Sequence of chain 1.B:
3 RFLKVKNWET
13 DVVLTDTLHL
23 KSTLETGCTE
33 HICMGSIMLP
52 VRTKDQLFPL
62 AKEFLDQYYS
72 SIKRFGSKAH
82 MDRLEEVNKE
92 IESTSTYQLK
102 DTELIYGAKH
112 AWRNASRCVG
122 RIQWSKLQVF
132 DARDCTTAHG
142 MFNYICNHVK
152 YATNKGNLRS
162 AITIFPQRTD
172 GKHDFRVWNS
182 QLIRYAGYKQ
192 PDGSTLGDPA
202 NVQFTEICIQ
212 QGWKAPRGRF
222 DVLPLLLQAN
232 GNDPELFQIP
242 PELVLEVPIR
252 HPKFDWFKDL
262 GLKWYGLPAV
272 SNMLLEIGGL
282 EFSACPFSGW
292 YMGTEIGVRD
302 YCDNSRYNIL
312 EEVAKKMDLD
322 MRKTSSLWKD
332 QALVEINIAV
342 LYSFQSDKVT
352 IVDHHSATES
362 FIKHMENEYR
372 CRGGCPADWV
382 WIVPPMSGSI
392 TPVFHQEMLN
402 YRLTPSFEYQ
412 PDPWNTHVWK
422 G

Sequence of chain 1.A:
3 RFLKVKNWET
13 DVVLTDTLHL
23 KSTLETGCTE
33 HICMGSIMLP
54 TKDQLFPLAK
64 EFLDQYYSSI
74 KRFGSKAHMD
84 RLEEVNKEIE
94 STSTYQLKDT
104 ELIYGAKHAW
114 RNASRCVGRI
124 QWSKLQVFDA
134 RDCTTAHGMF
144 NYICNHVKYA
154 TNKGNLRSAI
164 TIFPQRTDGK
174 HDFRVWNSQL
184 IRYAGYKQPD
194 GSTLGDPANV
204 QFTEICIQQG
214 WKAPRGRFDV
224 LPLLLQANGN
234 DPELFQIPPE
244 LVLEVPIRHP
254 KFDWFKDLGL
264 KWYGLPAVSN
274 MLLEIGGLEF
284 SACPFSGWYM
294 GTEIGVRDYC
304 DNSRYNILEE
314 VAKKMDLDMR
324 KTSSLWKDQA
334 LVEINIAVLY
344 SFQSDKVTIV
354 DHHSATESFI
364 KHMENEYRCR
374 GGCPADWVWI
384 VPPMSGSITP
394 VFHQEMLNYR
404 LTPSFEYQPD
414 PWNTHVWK

Binding-site contacts:
Ligand atom C4' contacts residue TRP10 of chain 1.B at 3.8 Å (hydrophobic).
Ligand atom N01 contacts residue PHE288 of chain 1.A at 4.2 Å.
Ligand atom C5' contacts residue TRP10 of chain 1.B at 4.2 Å (hydrophobic).
Ligand atom C18 contacts residue VAL271 of chain 1.A at 3.8 Å (hydrophobic).
Ligand atom C14 contacts residue VAL271 of chain 1.A at 3.8 Å (hydrophobic).
Ligand atom N01 contacts residue HEM1 of chain 1.C at 2.0 Å.
Ligand atom C05 contacts residue HEM1 of chain 1.C at 3.1 Å.
Ligand atom N11 contacts residue VAL271 of chain 1.A at 3.7 Å.
Ligand atom C1' contacts residue MET40 of chain 1.A at 4.0 Å (hydrophobic).
Ligand atom C04 contacts residue HEM1 of chain 1.C at 4.2 Å.
Ligand atom C02 contacts residue HEM1 of chain 1.C at 2.9 Å.
Ligand atom N01 contacts residue CYS119 of chain 1.A at 4.2 Å.
Ligand atom C04 contacts residue PRO269 of chain 1.A at 3.8 Å (hydrophobic).
Ligand atom C15 contacts residue VAL271 of chain 1.A at 4.1 Å (hydrophobic).
Ligand atom C05 contacts residue GLY290 of chain 1.A at 4.0 Å.
Ligand atom C16 contacts residue PRO269 of chain 1.A at 3.6 Å (hydrophobic).
Ligand atom N13 contacts residue VAL271 of chain 1.A at 3.4 Å.
Ligand atom N13 contacts residue GLU296 of chain 1.A at 3.8 Å.
Ligand atom C04 contacts residue GLY290 of chain 1.A at 4.2 Å.
Ligand atom C16 contacts residue VAL271 of chain 1.A at 4.0 Å (hydrophobic).
Ligand atom C21 contacts residue H4B1 of chain 1.D at 4.1 Å.
Ligand atom C21 contacts residue HEM1 of chain 1.C at 3.5 Å.
Ligand atom C15 contacts residue GLN182 of chain 1.A at 3.5 Å.
Ligand atom C12 contacts residue VAL271 of chain 1.A at 3.4 Å (hydrophobic).
Ligand atom C17 contacts residue HEM1 of chain 1.C at 3.5 Å.
Ligand atom C16 contacts residue GLN182 of chain 1.A at 3.6 Å.
Ligand atom N11 contacts residue PRO269 of chain 1.A at 3.4 Å.
Ligand atom N19 contacts residue HEM1 of chain 1.C at 2.5 Å (h-bond).
Ligand atom C16 contacts residue ALA270 of chain 1.A at 4.0 Å (hydrophobic).
Ligand atom N13 contacts residue HEM1 of chain 1.C at 4.1 Å.
Ligand atom N03 contacts residue HEM1 of chain 1.C at 4.0 Å.
Ligand atom N03 contacts residue VAL271 of chain 1.A at 3.9 Å.
Ligand atom N03 contacts residue GLU296 of chain 1.A at 3.9 Å.
Ligand atom C2' contacts residue MET40 of chain 1.A at 3.8 Å (hydrophobic).
Ligand atom C18 contacts residue HEM1 of chain 1.C at 3.3 Å.
Ligand atom N11 contacts residue GLU296 of chain 1.A at 4.0 Å.
Ligand atom C20 contacts residue HEM1 of chain 1.C at 3.3 Å.
Ligand atom C12 contacts residue GLU296 of chain 1.A at 3.7 Å.
Ligand atom N11 contacts residue ALA270 of chain 1.A at 3.9 Å.
Ligand atom C21 contacts residue TRP382 of chain 1.A at 4.1 Å (hydrophobic).

A protein and the small-molecule ligand that binds it are described below.
Small molecule (SMILES): Fc1cccc(CCNCCc2ccnc(-n3ccnc3)n2)c1